Sequence of chain 1.E:
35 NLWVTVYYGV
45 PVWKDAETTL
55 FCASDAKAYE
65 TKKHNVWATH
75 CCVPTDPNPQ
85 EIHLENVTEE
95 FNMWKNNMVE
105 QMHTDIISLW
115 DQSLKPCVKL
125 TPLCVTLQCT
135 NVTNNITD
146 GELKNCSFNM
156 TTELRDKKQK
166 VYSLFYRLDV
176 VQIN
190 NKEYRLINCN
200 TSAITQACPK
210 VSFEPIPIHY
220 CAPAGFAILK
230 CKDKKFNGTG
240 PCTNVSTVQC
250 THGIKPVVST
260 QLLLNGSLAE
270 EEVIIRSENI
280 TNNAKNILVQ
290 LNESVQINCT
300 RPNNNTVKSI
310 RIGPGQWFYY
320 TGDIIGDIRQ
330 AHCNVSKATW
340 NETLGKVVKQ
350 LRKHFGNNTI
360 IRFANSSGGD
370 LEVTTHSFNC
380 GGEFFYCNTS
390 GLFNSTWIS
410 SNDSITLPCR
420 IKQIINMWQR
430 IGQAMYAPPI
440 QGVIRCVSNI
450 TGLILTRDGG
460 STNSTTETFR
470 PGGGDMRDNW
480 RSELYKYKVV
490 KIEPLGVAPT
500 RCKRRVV

The protein below binds the small molecule below.
Small molecule (SMILES): CC(=O)N[C@H]1[C@H](O[C@H]2[C@H](O)[C@@H](NC(C)=O)CO[C@@H]2CO)O[C@H](CO)[C@@H](O)[C@@H]1O

Binding-site contacts:
Ligand atom C1 contacts residue SER293 of chain 1.E at 3.9 Å.
Ligand atom C8 contacts residue NAG1 of chain 1.AA at 3.5 Å.
Ligand atom C5 contacts residue ASN448 of chain 1.E at 3.7 Å.
Ligand atom C8 contacts residue ASN448 of chain 1.E at 3.8 Å.
Ligand atom O6 contacts residue SER293 of chain 1.E at 4.0 Å.
Ligand atom O7 contacts residue ASN448 of chain 1.E at 3.6 Å.
Ligand atom O5 contacts residue SER293 of chain 1.E at 3.1 Å (h-bond).
Ligand atom N2 contacts residue ASN448 of chain 1.E at 2.9 Å (h-bond).
Ligand atom C5 contacts residue SER293 of chain 1.E at 4.1 Å.
Ligand atom C2 contacts residue ASN448 of chain 1.E at 2.4 Å.
Ligand atom C1 contacts residue ASN448 of chain 1.E at 1.5 Å.
Ligand atom C6 contacts residue SER293 of chain 1.E at 3.9 Å.
Ligand atom C8 contacts residue ASN264 of chain 1.E at 3.5 Å.
Ligand atom C3 contacts residue ASN448 of chain 1.E at 3.7 Å.
Ligand atom C4 contacts residue ASN448 of chain 1.E at 4.2 Å.
Ligand atom C7 contacts residue ASN448 of chain 1.E at 3.4 Å.
Ligand atom O5 contacts residue ASN448 of chain 1.E at 2.4 Å (h-bond).